Binding-site contacts:
Ligand atom C2 contacts residue GLY421 of chain 1.X at 3.4 Å.
Ligand atom N9 contacts residue PRO413 of chain 1.X at 4.3 Å.
Ligand atom N3 contacts residue PRO413 of chain 1.X at 3.8 Å.
Ligand atom C4 contacts residue PRO413 of chain 1.X at 4.0 Å (hydrophobic).
Ligand atom N6 contacts residue PRO415 of chain 1.X at 4.2 Å.
Ligand atom N7 contacts residue HIS412 of chain 1.X at 4.1 Å.
Ligand atom N1 contacts residue GLY421 of chain 1.X at 3.1 Å (h-bond).
Ligand atom N9 contacts residue HIS412 of chain 1.X at 4.3 Å.
Ligand atom C2 contacts residue ILE404 of chain 1.X at 4.4 Å (hydrophobic).
Ligand atom C5 contacts residue SER414 of chain 1.X at 3.9 Å.
Ligand atom N6 contacts residue GLY419 of chain 1.X at 3.5 Å (h-bond).
Ligand atom C2 contacts residue VAL202 of chain 1.X at 4.2 Å (hydrophobic).
Ligand atom C3' contacts residue HIS412 of chain 1.X at 4.0 Å.
Ligand atom C6 contacts residue VAL202 of chain 1.X at 4.2 Å (hydrophobic).
Ligand atom C4 contacts residue PRO203 of chain 1.X at 4.2 Å (hydrophobic).
Ligand atom N6 contacts residue PHE420 of chain 1.X at 3.7 Å.
Ligand atom C8 contacts residue HIS412 of chain 1.X at 3.4 Å.
Ligand atom C2 contacts residue PRO413 of chain 1.X at 3.5 Å (hydrophobic).
Ligand atom N1 contacts residue VAL202 of chain 1.X at 3.7 Å.
Ligand atom C1' contacts residue PRO413 of chain 1.X at 3.9 Å (hydrophobic).
Ligand atom N6 contacts residue SER414 of chain 1.X at 3.7 Å.
Ligand atom N6 contacts residue GLY421 of chain 1.X at 3.3 Å (h-bond).
Ligand atom N7 contacts residue SER414 of chain 1.X at 3.6 Å.
Ligand atom C5 contacts residue PRO203 of chain 1.X at 3.9 Å (hydrophobic).
Ligand atom C2' contacts residue HIS412 of chain 1.X at 3.1 Å.
Ligand atom C1' contacts residue HIS412 of chain 1.X at 4.3 Å.
Ligand atom N7 contacts residue ASN391 of chain 1.X at 3.9 Å.
Ligand atom C8 contacts residue PRO203 of chain 1.X at 4.2 Å (hydrophobic).
Ligand atom C2' contacts residue PRO413 of chain 1.X at 3.8 Å (hydrophobic).
Ligand atom N1 contacts residue PHE420 of chain 1.X at 4.2 Å.
Ligand atom C6 contacts residue GLY421 of chain 1.X at 3.6 Å.
Ligand atom C5 contacts residue PRO413 of chain 1.X at 4.0 Å (hydrophobic).
Ligand atom C6 contacts residue PRO413 of chain 1.X at 3.8 Å (hydrophobic).
Ligand atom N9 contacts residue PRO203 of chain 1.X at 4.4 Å.
Ligand atom O3' contacts residue PRO413 of chain 1.X at 4.2 Å.
Ligand atom N1 contacts residue PRO413 of chain 1.X at 3.5 Å (h-bond).
Ligand atom C6 contacts residue SER414 of chain 1.X at 4.0 Å.
Ligand atom C8 contacts residue SER414 of chain 1.X at 4.3 Å.
Ligand atom N7 contacts residue PRO203 of chain 1.X at 4.0 Å.
Ligand atom C6 contacts residue PRO203 of chain 1.X at 4.3 Å (hydrophobic).

Sequence of chain 1.X:
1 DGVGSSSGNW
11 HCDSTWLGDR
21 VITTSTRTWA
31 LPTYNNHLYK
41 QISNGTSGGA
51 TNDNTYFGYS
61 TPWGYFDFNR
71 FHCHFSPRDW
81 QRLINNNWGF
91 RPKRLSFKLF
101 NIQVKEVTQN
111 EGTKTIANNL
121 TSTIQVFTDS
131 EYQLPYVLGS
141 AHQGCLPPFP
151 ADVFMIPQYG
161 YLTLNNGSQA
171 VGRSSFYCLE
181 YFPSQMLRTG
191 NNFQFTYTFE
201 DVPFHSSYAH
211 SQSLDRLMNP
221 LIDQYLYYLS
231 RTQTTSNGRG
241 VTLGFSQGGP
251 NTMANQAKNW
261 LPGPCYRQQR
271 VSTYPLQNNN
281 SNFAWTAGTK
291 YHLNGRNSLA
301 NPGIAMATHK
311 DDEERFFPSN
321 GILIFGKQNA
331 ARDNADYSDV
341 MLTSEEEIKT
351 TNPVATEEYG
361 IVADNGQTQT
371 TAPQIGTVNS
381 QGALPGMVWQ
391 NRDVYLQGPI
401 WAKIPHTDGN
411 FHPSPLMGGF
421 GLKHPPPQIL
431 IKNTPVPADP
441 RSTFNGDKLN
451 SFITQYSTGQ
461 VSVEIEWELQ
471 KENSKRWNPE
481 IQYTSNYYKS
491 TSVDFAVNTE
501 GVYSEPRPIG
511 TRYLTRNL

The protein below binds the small molecule below.
Small molecule (SMILES): Nc1ncnc2c1ncn2[C@H]1C[C@H](O)[C@@H](COP(=O)(O)O)O1